The small molecule below binds the protein below.
Small molecule (SMILES): Cc1cc(CCCOc2c(Cl)cc(C3=NCCO3)cc2Cl)on1

Binding-site contacts:
Ligand atom N3A contacts residue TYR147 of chain 7.A at 4.1 Å.
Ligand atom C5A contacts residue LEU127 of chain 7.A at 3.8 Å (hydrophobic).
Ligand atom C5B contacts residue ILE220 of chain 7.A at 4.3 Å (hydrophobic).
Ligand atom C3C contacts residue ILE101 of chain 7.A at 3.8 Å (hydrophobic).
Ligand atom CL2 contacts residue ILE184 of chain 7.A at 4.2 Å.
Ligand atom O1A contacts residue LEU127 of chain 7.A at 4.1 Å.
Ligand atom C2B contacts residue TYR147 of chain 7.A at 3.4 Å (hydrophobic).
Ligand atom N2 contacts residue ASN215 of chain 7.A at 4.0 Å.
Ligand atom C2C contacts residue ILE101 of chain 7.A at 4.2 Å (hydrophobic).
Ligand atom C4A contacts residue TYR145 of chain 7.A at 3.7 Å (hydrophobic).
Ligand atom C6B contacts residue ILE125 of chain 7.A at 3.3 Å (hydrophobic).
Ligand atom C31 contacts residue MET195 of chain 7.A at 3.9 Å (hydrophobic).
Ligand atom O1A contacts residue ILE239 of chain 7.A at 4.3 Å.
Ligand atom C4B contacts residue ILE220 of chain 7.A at 4.2 Å (hydrophobic).
Ligand atom C5A contacts residue TYR145 of chain 7.A at 3.7 Å (hydrophobic).
Ligand atom C2A contacts residue ILE220 of chain 7.A at 4.1 Å (hydrophobic).
Ligand atom C2C contacts residue MET217 of chain 7.A at 3.9 Å (hydrophobic).
Ligand atom C2A contacts residue PHE182 of chain 7.A at 4.1 Å (hydrophobic).
Ligand atom CL2 contacts residue TYR147 of chain 7.A at 2.4 Å.
Ligand atom C5 contacts residue MET217 of chain 7.A at 3.8 Å (hydrophobic).
Ligand atom O1B contacts residue ILE125 of chain 7.A at 4.1 Å.
Ligand atom N3A contacts residue ILE220 of chain 7.A at 4.3 Å.
Ligand atom N3A contacts residue PHE182 of chain 7.A at 4.1 Å.
Ligand atom O1 contacts residue MET217 of chain 7.A at 2.7 Å (h-bond).
Ligand atom C3B contacts residue TYR147 of chain 7.A at 3.3 Å (hydrophobic).
Ligand atom C2B contacts residue ILE125 of chain 7.A at 4.1 Å (hydrophobic).
Ligand atom C3 contacts residue LEU103 of chain 7.A at 4.3 Å (hydrophobic).
Ligand atom CL1 contacts residue ILE125 of chain 7.A at 3.7 Å.
Ligand atom C4B contacts residue ILE125 of chain 7.A at 4.0 Å (hydrophobic).
Ligand atom C1B contacts residue ILE125 of chain 7.A at 3.6 Å (hydrophobic).
Ligand atom C5B contacts residue ILE125 of chain 7.A at 3.5 Å (hydrophobic).
Ligand atom N2 contacts residue MET217 of chain 7.A at 3.1 Å (h-bond).
Ligand atom C2B contacts residue ILE184 of chain 7.A at 4.1 Å (hydrophobic).
Ligand atom C4 contacts residue LEU103 of chain 7.A at 3.6 Å (hydrophobic).
Ligand atom C3 contacts residue MET217 of chain 7.A at 4.2 Å (hydrophobic).
Ligand atom C3B contacts residue ILE125 of chain 7.A at 4.3 Å (hydrophobic).
Ligand atom C31 contacts residue LEU103 of chain 7.A at 4.1 Å (hydrophobic).
Ligand atom CL2 contacts residue LEU187 of chain 7.A at 3.9 Å.
Ligand atom C4A contacts residue MET146 of chain 7.A at 4.0 Å (hydrophobic).
Ligand atom CL1 contacts residue ILE239 of chain 7.A at 4.0 Å.

Sequence of chain 7.A:
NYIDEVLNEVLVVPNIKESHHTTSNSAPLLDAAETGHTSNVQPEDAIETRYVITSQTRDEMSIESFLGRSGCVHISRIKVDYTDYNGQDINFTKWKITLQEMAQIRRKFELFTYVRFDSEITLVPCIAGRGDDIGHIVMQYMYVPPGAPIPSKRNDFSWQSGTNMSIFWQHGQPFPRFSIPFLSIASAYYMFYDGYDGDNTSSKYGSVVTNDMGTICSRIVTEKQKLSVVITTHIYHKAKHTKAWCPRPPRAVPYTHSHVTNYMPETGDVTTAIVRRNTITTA